Sequence of chain 2.E:
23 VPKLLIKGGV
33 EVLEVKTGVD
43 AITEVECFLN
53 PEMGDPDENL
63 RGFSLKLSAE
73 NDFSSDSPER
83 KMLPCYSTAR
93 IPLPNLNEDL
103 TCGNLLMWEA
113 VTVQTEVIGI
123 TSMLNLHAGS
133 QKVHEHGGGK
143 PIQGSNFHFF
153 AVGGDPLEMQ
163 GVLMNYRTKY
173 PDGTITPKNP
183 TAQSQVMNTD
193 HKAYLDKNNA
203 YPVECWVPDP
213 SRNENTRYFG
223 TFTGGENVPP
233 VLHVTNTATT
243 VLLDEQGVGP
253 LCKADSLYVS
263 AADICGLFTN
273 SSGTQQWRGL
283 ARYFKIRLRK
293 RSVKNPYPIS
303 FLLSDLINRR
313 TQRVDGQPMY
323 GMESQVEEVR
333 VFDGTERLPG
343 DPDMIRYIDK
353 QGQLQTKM

Binding-site contacts:
Ligand atom N5 contacts residue GLN278 of chain 2.D at 3.9 Å.
Ligand atom O10 contacts residue PHE75 of chain 2.E at 2.6 Å.
Ligand atom O1A contacts residue ASN272 of chain 2.D at 3.6 Å (h-bond).
Ligand atom C1 contacts residue SER274 of chain 2.D at 3.4 Å.
Ligand atom C11 contacts residue PHE75 of chain 2.E at 1.8 Å (hydrophobic).
Ligand atom O9 contacts residue LEU67 of chain 2.D at 3.2 Å.
Ligand atom N5 contacts residue LYS68 of chain 2.D at 2.9 Å (salt-bridge).
Ligand atom C6 contacts residue LYS68 of chain 2.D at 3.8 Å.
Ligand atom C6 contacts residue ASN272 of chain 2.D at 3.7 Å.
Ligand atom C10 contacts residue LEU62 of chain 2.D at 3.5 Å (hydrophobic).
Ligand atom N5 contacts residue ASN272 of chain 2.D at 3.3 Å (h-bond).
Ligand atom C5 contacts residue LYS68 of chain 2.D at 3.7 Å.
Ligand atom O8 contacts residue GLN278 of chain 2.D at 3.5 Å (h-bond).
Ligand atom O1A contacts residue THR276 of chain 2.D at 2.6 Å (h-bond).
Ligand atom C11 contacts residue PHE65 of chain 2.D at 3.8 Å (hydrophobic).
Ligand atom O1B contacts residue SER274 of chain 2.D at 2.4 Å (h-bond).
Ligand atom C11 contacts residue LEU62 of chain 2.D at 3.9 Å (hydrophobic).
Ligand atom C11 contacts residue LYS68 of chain 2.D at 3.8 Å.
Ligand atom C9 contacts residue GLN278 of chain 2.D at 3.2 Å.
Ligand atom N5 contacts residue PHE75 of chain 2.E at 3.8 Å.
Ligand atom C9 contacts residue LYS68 of chain 2.D at 3.8 Å.
Ligand atom C10 contacts residue PHE75 of chain 2.E at 2.7 Å (hydrophobic).
Ligand atom O1B contacts residue THR276 of chain 2.D at 3.5 Å (h-bond).
Ligand atom O8 contacts residue LYS68 of chain 2.D at 3.5 Å.
Ligand atom O7 contacts residue LEU62 of chain 2.D at 3.5 Å.
Ligand atom C11 contacts residue PHE270 of chain 2.D at 3.9 Å (hydrophobic).
Ligand atom C11 contacts residue HIS138 of chain 2.C at 3.3 Å.
Ligand atom O1B contacts residue LYS68 of chain 2.D at 3.6 Å.
Ligand atom O8 contacts residue ASN272 of chain 2.D at 3.4 Å (h-bond).
Ligand atom C11 contacts residue ASN272 of chain 2.D at 3.6 Å.
Ligand atom C1 contacts residue THR276 of chain 2.D at 3.4 Å.
Ligand atom C11 contacts residue GLN278 of chain 2.D at 3.5 Å.
Ligand atom C8 contacts residue GLN278 of chain 2.D at 3.7 Å.
Ligand atom O10 contacts residue LEU62 of chain 2.D at 3.1 Å.
Ligand atom C10 contacts residue LYS68 of chain 2.D at 3.8 Å.
Ligand atom C7 contacts residue GLN278 of chain 2.D at 3.8 Å.
Ligand atom O9 contacts residue LYS68 of chain 2.D at 2.8 Å (salt-bridge).
Ligand atom O1A contacts residue SER274 of chain 2.D at 3.8 Å.
Ligand atom O8 contacts residue THR276 of chain 2.D at 3.8 Å.
Ligand atom C11 contacts residue THR276 of chain 2.D at 3.4 Å.

A protein and the small-molecule ligand that binds it are described below.
Small molecule (SMILES): CC(=O)N[C@H]1[C@H]([C@H](O)[C@H](O)CO)O[C@@](O[C@H](CO)[C@@H](O)[C@@H]2O[C@@H](C(=O)O)C[C@H](O)[C@H]2NC(C)=O)(C(=O)O)C[C@@H]1O

Sequence of chain 2.D:
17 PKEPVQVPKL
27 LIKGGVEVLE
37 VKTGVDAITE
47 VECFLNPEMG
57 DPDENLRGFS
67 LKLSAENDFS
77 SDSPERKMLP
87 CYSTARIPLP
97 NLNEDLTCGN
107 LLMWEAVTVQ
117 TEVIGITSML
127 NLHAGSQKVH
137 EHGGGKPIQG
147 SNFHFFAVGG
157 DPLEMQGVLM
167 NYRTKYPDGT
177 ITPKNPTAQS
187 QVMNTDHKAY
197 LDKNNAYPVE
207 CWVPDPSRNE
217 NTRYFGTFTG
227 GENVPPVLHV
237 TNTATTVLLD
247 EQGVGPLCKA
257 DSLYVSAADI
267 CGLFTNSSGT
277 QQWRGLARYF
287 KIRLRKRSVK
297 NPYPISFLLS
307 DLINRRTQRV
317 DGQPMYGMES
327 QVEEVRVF

Sequence of chain 2.C:
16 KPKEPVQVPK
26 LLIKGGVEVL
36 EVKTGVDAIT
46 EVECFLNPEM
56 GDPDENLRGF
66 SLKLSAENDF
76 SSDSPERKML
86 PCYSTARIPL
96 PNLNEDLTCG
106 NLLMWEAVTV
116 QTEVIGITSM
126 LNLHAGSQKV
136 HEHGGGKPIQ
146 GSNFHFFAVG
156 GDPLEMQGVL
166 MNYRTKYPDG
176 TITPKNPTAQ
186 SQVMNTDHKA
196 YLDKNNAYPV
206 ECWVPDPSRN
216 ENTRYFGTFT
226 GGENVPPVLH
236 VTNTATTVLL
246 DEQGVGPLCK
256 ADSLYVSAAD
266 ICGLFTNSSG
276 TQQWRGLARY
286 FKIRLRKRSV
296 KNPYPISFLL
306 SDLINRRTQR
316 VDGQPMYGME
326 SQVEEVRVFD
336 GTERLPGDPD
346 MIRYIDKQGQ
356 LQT